The small molecule below binds the protein below.
Small molecule (SMILES): NCCNC(=O)CC1CCCCC1

Binding-site contacts:
Ligand atom C7 contacts residue ARG27 of chain 1.A at 4.5 Å.
Ligand atom N1 contacts residue TYR26 of chain 1.A at 2.7 Å (h-bond).
Ligand atom O contacts residue ARG27 of chain 1.A at 3.4 Å.
Ligand atom C9 contacts residue DMS1 of chain 1.D at 3.3 Å.
Ligand atom O contacts residue TYR26 of chain 1.A at 4.1 Å.
Ligand atom C8 contacts residue VAL28 of chain 1.A at 3.9 Å (hydrophobic).
Ligand atom C8 contacts residue TYR26 of chain 1.A at 3.8 Å (hydrophobic).
Ligand atom O contacts residue VAL28 of chain 1.A at 3.0 Å (h-bond).
Ligand atom C2 contacts residue VAL28 of chain 1.A at 4.2 Å (hydrophobic).
Ligand atom C9 contacts residue TYR26 of chain 1.A at 3.4 Å (hydrophobic).
Ligand atom C7 contacts residue VAL28 of chain 1.A at 4.1 Å (hydrophobic).
Ligand atom N contacts residue VAL28 of chain 1.A at 4.2 Å.
Ligand atom C3 contacts residue VAL28 of chain 1.A at 4.0 Å (hydrophobic).
Ligand atom C1 contacts residue VAL28 of chain 1.A at 4.2 Å (hydrophobic).
Ligand atom C1 contacts residue VAL30 of chain 1.A at 4.2 Å (hydrophobic).
Ligand atom N1 contacts residue DMS1 of chain 1.D at 3.2 Å.

Sequence of chain 1.A:
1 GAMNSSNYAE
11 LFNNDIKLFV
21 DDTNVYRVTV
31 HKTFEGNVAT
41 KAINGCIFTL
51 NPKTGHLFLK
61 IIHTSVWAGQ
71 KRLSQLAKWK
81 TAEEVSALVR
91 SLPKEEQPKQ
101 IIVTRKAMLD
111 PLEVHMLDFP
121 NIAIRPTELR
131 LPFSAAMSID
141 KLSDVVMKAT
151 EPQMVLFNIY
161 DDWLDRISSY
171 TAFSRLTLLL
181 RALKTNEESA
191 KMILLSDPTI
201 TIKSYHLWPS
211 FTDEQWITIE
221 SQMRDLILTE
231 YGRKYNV